Sequence of chain 1.D:
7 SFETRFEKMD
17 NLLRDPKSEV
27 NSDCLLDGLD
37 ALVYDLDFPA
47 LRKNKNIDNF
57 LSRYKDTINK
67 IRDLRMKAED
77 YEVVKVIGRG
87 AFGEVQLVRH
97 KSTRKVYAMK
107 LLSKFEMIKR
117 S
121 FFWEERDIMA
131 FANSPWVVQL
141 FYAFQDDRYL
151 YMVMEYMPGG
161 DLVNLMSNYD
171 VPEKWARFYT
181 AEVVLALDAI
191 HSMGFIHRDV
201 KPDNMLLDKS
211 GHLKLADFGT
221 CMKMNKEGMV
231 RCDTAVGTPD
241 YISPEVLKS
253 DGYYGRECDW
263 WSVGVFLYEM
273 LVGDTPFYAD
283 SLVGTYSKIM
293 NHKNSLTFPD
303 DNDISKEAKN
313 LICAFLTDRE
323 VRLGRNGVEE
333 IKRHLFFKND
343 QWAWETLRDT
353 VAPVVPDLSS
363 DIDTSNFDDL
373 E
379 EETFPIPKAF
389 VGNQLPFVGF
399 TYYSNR

Binding-site contacts:
Ligand atom C15 contacts residue ILE83 of chain 1.D at 3.8 Å (hydrophobic).
Ligand atom C16 contacts residue ASP161 of chain 1.D at 3.8 Å.
Ligand atom C6 contacts residue VAL91 of chain 1.D at 3.8 Å (hydrophobic).
Ligand atom C17 contacts residue ASP161 of chain 1.D at 3.5 Å.
Ligand atom N7 contacts residue ASP161 of chain 1.D at 3.2 Å (salt-bridge).
Ligand atom C14 contacts residue ALA104 of chain 1.D at 3.7 Å (hydrophobic).
Ligand atom N1 contacts residue ASP217 of chain 1.D at 3.1 Å.
Ligand atom C3 contacts residue LYS106 of chain 1.D at 3.4 Å.
Ligand atom N5 contacts residue ALA104 of chain 1.D at 3.5 Å.
Ligand atom C16 contacts residue ASP203 of chain 1.D at 3.9 Å.
Ligand atom C4 contacts residue VAL91 of chain 1.D at 3.8 Å (hydrophobic).
Ligand atom N5 contacts residue GLU155 of chain 1.D at 2.8 Å (salt-bridge).
Ligand atom N7 contacts residue ASP203 of chain 1.D at 3.0 Å (salt-bridge).
Ligand atom C1 contacts residue ASP217 of chain 1.D at 3.3 Å.
Ligand atom C17 contacts residue ILE83 of chain 1.D at 3.9 Å (hydrophobic).
Ligand atom C7 contacts residue VAL91 of chain 1.D at 3.7 Å (hydrophobic).
Ligand atom C13 contacts residue ALA104 of chain 1.D at 3.5 Å (hydrophobic).
Ligand atom C3 contacts residue ASP217 of chain 1.D at 3.5 Å.
Ligand atom C14 contacts residue PHE369 of chain 1.D at 3.7 Å (hydrophobic).
Ligand atom N5 contacts residue TYR156 of chain 1.D at 3.8 Å.
Ligand atom C1 contacts residue LYS106 of chain 1.D at 4.0 Å.
Ligand atom C11 contacts residue ALA216 of chain 1.D at 3.9 Å (hydrophobic).
Ligand atom N2 contacts residue VAL91 of chain 1.D at 3.5 Å.
Ligand atom C12 contacts residue ALA104 of chain 1.D at 3.4 Å (hydrophobic).
Ligand atom C18 contacts residue ASP203 of chain 1.D at 3.5 Å.
Ligand atom C11 contacts residue MET154 of chain 1.D at 3.8 Å (hydrophobic).
Ligand atom N4 contacts residue ALA104 of chain 1.D at 3.7 Å.
Ligand atom C5 contacts residue VAL91 of chain 1.D at 3.5 Å (hydrophobic).
Ligand atom C9 contacts residue ILE83 of chain 1.D at 3.9 Å (hydrophobic).
Ligand atom C10 contacts residue VAL138 of chain 1.D at 3.6 Å (hydrophobic).
Ligand atom N5 contacts residue MET157 of chain 1.D at 3.3 Å (h-bond).
Ligand atom N4 contacts residue TYR156 of chain 1.D at 3.7 Å.
Ligand atom C10 contacts residue ALA104 of chain 1.D at 3.8 Å (hydrophobic).
Ligand atom C12 contacts residue GLU155 of chain 1.D at 3.7 Å.
Ligand atom C2 contacts residue VAL91 of chain 1.D at 3.8 Å (hydrophobic).
Ligand atom N4 contacts residue GLU155 of chain 1.D at 3.7 Å.
Ligand atom C18 contacts residue LEU206 of chain 1.D at 3.5 Å (hydrophobic).
Ligand atom C13 contacts residue LEU206 of chain 1.D at 4.0 Å (hydrophobic).
Ligand atom N1 contacts residue LYS106 of chain 1.D at 2.9 Å (salt-bridge).
Ligand atom N4 contacts residue MET157 of chain 1.D at 2.9 Å (h-bond).

The protein below binds the small molecule below.
Small molecule (SMILES): CC(C)(N)CNc1nc(-c2ccc3[nH]ncc3c2)nc2cnccc12